This protein binds this small molecule.
Small molecule (SMILES): O=C(O)c1ccc2ncsc2c1

Binding-site contacts:
Ligand atom C7 contacts residue SER89 of chain 1.A at 4.1 Å.
Ligand atom C4 contacts residue TYR83 of chain 1.A at 3.8 Å (hydrophobic).
Ligand atom C6 contacts residue ILE91 of chain 1.A at 4.0 Å (hydrophobic).
Ligand atom N1 contacts residue PHE29 of chain 1.A at 4.2 Å.
Ligand atom C1 contacts residue TYR92 of chain 1.A at 4.2 Å (hydrophobic).
Ligand atom C7 contacts residue PRO85 of chain 1.A at 3.7 Å (hydrophobic).
Ligand atom C2 contacts residue TYR83 of chain 1.A at 4.3 Å (hydrophobic).
Ligand atom C8 contacts residue VAL33 of chain 1.A at 3.8 Å (hydrophobic).
Ligand atom N1 contacts residue ILE91 of chain 1.A at 4.0 Å.
Ligand atom C3 contacts residue SER80 of chain 1.A at 4.0 Å.
Ligand atom C4 contacts residue ILE91 of chain 1.A at 3.8 Å (hydrophobic).
Ligand atom C2 contacts residue THR84 of chain 1.A at 4.0 Å.
Ligand atom S1 contacts residue TYR38 of chain 1.A at 4.1 Å.
Ligand atom C5 contacts residue ILE91 of chain 1.A at 3.9 Å (hydrophobic).
Ligand atom S1 contacts residue TYR83 of chain 1.A at 4.2 Å.
Ligand atom C3 contacts residue TYR83 of chain 1.A at 3.9 Å (hydrophobic).
Ligand atom O1 contacts residue TYR38 of chain 1.A at 4.1 Å.
Ligand atom C1 contacts residue THR84 of chain 1.A at 3.6 Å.
Ligand atom C2 contacts residue SER80 of chain 1.A at 3.6 Å.
Ligand atom O1 contacts residue PRO85 of chain 1.A at 4.2 Å.
Ligand atom S1 contacts residue VAL33 of chain 1.A at 4.1 Å.
Ligand atom C2 contacts residue TYR92 of chain 1.A at 4.4 Å (hydrophobic).
Ligand atom C1 contacts residue PRO85 of chain 1.A at 4.3 Å (hydrophobic).
Ligand atom C8 contacts residue TYR83 of chain 1.A at 4.4 Å (hydrophobic).
Ligand atom C5 contacts residue TYR38 of chain 1.A at 3.9 Å (hydrophobic).
Ligand atom C1 contacts residue SER89 of chain 1.A at 3.9 Å.
Ligand atom C6 contacts residue PRO85 of chain 1.A at 4.3 Å (hydrophobic).
Ligand atom N1 contacts residue TYR83 of chain 1.A at 4.4 Å.
Ligand atom C8 contacts residue ILE91 of chain 1.A at 4.4 Å (hydrophobic).
Ligand atom C8 contacts residue TYR41 of chain 1.A at 4.4 Å (hydrophobic).
Ligand atom O2 contacts residue SER89 of chain 1.A at 3.1 Å (h-bond).
Ligand atom S1 contacts residue ILE91 of chain 1.A at 4.5 Å.
Ligand atom C6 contacts residue TYR83 of chain 1.A at 4.5 Å (hydrophobic).
Ligand atom O2 contacts residue THR84 of chain 1.A at 3.9 Å.
Ligand atom C2 contacts residue ILE91 of chain 1.A at 3.8 Å (hydrophobic).
Ligand atom C1 contacts residue ILE91 of chain 1.A at 4.0 Å (hydrophobic).
Ligand atom C3 contacts residue ILE91 of chain 1.A at 3.6 Å (hydrophobic).
Ligand atom N1 contacts residue SER80 of chain 1.A at 3.6 Å (h-bond).
Ligand atom O2 contacts residue PRO85 of chain 1.A at 3.4 Å.
Ligand atom C5 contacts residue TYR83 of chain 1.A at 4.0 Å (hydrophobic).

Sequence of chain 1.A:
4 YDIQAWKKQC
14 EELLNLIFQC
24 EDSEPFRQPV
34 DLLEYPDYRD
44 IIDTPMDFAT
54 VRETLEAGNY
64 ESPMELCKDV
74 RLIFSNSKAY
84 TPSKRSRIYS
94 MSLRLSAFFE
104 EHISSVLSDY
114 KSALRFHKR